This small molecule binds to this protein.
Small molecule (SMILES): CC(C)[C@@H](NC(=O)CC(C)(C)O)C(=O)N1CC[C@](O)(c2ccc(Cl)cc2)C(C)(C)C1

Sequence of chain 1.A:
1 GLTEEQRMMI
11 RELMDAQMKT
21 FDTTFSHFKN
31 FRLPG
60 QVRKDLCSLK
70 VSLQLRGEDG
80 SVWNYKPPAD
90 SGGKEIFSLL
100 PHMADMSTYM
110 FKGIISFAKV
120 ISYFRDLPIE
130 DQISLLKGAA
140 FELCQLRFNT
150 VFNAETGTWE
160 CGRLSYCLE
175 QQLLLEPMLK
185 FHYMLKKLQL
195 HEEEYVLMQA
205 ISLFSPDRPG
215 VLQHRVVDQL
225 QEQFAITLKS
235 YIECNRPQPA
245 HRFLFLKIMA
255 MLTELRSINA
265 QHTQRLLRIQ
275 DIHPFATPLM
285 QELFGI

Binding-site contacts:
Ligand atom C16 contacts residue TRP158 of chain 1.A at 4.1 Å (hydrophobic).
Ligand atom C19 contacts residue TYR165 of chain 1.A at 3.7 Å (hydrophobic).
Ligand atom C12 contacts residue HIS266 of chain 1.A at 3.7 Å.
Ligand atom C2 contacts residue MET102 of chain 1.A at 4.0 Å (hydrophobic).
Ligand atom C5 contacts residue HIS266 of chain 1.A at 4.1 Å.
Ligand atom O27 contacts residue MET102 of chain 1.A at 3.4 Å.
Ligand atom C14 contacts residue LEU65 of chain 1.A at 4.0 Å (hydrophobic).
Ligand atom C17 contacts residue TRP158 of chain 1.A at 3.6 Å (hydrophobic).
Ligand atom C10 contacts residue HIS266 of chain 1.A at 3.7 Å.
Ligand atom CL contacts residue LEU99 of chain 1.A at 3.8 Å.
Ligand atom C14 contacts residue LEU68 of chain 1.A at 4.0 Å (hydrophobic).
Ligand atom C10 contacts residue MET182 of chain 1.A at 3.8 Å (hydrophobic).
Ligand atom C20 contacts residue TYR165 of chain 1.A at 3.9 Å (hydrophobic).
Ligand atom CL contacts residue ALA103 of chain 1.A at 3.5 Å.
Ligand atom O27 contacts residue VAL70 of chain 1.A at 3.7 Å.
Ligand atom C11 contacts residue LEU68 of chain 1.A at 4.0 Å (hydrophobic).
Ligand atom O26 contacts residue GLN144 of chain 1.A at 3.7 Å.
Ligand atom C18 contacts residue MET105 of chain 1.A at 4.0 Å (hydrophobic).
Ligand atom C4 contacts residue SER106 of chain 1.A at 3.9 Å.
Ligand atom C4 contacts residue MET102 of chain 1.A at 3.7 Å (hydrophobic).
Ligand atom C18 contacts residue MET102 of chain 1.A at 3.7 Å (hydrophobic).
Ligand atom C22 contacts residue MET182 of chain 1.A at 4.2 Å (hydrophobic).
Ligand atom C16 contacts residue GLN144 of chain 1.A at 3.8 Å.
Ligand atom O28 contacts residue HIS266 of chain 1.A at 3.1 Å (h-bond).
Ligand atom C4 contacts residue ALA103 of chain 1.A at 4.0 Å (hydrophobic).
Ligand atom C2 contacts residue SER106 of chain 1.A at 4.0 Å.
Ligand atom N24 contacts residue MET182 of chain 1.A at 3.7 Å.
Ligand atom C10 contacts residue PHE140 of chain 1.A at 4.0 Å (hydrophobic).
Ligand atom C20 contacts residue TRP158 of chain 1.A at 3.8 Å (hydrophobic).
Ligand atom C16 contacts residue MET182 of chain 1.A at 3.7 Å (hydrophobic).
Ligand atom C19 contacts residue TRP158 of chain 1.A at 3.9 Å (hydrophobic).
Ligand atom CL contacts residue PHE279 of chain 1.A at 4.0 Å.
Ligand atom O29 contacts residue PHE147 of chain 1.A at 3.6 Å.
Ligand atom C17 contacts residue LEU183 of chain 1.A at 3.9 Å (hydrophobic).
Ligand atom C9 contacts residue HIS266 of chain 1.A at 3.3 Å.
Ligand atom C19 contacts residue PHE147 of chain 1.A at 3.5 Å (hydrophobic).
Ligand atom C15 contacts residue MET102 of chain 1.A at 3.7 Å (hydrophobic).
Ligand atom CL contacts residue MET284 of chain 1.A at 3.8 Å.
Ligand atom C19 contacts residue CYS160 of chain 1.A at 4.1 Å (hydrophobic).
Ligand atom C3 contacts residue LEU99 of chain 1.A at 4.1 Å (hydrophobic).